Sequence of chain 1.A:
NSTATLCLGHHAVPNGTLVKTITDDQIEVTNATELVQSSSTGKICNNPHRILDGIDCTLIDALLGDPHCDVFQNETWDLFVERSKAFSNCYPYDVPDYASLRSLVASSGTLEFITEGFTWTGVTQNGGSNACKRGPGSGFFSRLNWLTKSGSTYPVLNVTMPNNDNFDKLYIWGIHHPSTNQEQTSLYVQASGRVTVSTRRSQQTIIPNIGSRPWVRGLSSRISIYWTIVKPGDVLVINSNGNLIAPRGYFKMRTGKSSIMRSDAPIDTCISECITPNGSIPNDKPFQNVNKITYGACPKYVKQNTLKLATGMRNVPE

This small molecule binds to this protein.
Small molecule (SMILES): CC(=O)N[C@H]1[C@H](O[C@H]2[C@H](O)[C@@H](NC(C)=O)CO[C@@H]2CO)O[C@H](CO)[C@@H](O[C@@H]2O[C@H](CO)[C@@H](O)[C@H](O)[C@@H]2O)[C@@H]1O

Sequence of chain 1.E:
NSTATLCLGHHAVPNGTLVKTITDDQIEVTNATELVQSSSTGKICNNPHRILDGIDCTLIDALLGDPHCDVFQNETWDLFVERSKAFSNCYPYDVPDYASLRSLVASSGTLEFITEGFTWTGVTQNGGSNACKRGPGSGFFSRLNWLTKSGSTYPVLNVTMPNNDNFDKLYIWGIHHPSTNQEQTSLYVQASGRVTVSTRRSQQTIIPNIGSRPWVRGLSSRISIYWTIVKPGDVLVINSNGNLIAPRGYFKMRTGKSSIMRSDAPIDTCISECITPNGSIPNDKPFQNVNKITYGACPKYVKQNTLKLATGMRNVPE

Binding-site contacts:
Ligand atom O5 contacts residue ASN158 of chain 1.A at 2.4 Å (h-bond).
Ligand atom C7 contacts residue ASN158 of chain 1.A at 4.1 Å.
Ligand atom O6 contacts residue THR160 of chain 1.A at 4.3 Å.
Ligand atom C3 contacts residue TRP215 of chain 1.E at 3.8 Å (hydrophobic).
Ligand atom O6 contacts residue VAL237 of chain 1.A at 4.5 Å.
Ligand atom O5 contacts residue VAL237 of chain 1.A at 4.2 Å.
Ligand atom C1 contacts residue TRP215 of chain 1.E at 4.3 Å (hydrophobic).
Ligand atom C6 contacts residue VAL237 of chain 1.A at 3.9 Å (hydrophobic).
Ligand atom C5 contacts residue ASN158 of chain 1.A at 3.7 Å.
Ligand atom N2 contacts residue ASN158 of chain 1.A at 2.8 Å (h-bond).
Ligand atom C3 contacts residue ASN158 of chain 1.A at 3.8 Å.
Ligand atom C5 contacts residue VAL237 of chain 1.A at 4.3 Å (hydrophobic).
Ligand atom C2 contacts residue ASN158 of chain 1.A at 2.5 Å.
Ligand atom C1 contacts residue ASN158 of chain 1.A at 1.4 Å.
Ligand atom O7 contacts residue TRP215 of chain 1.E at 3.9 Å.
Ligand atom C2 contacts residue TRP215 of chain 1.E at 4.4 Å (hydrophobic).
Ligand atom O3 contacts residue TRP215 of chain 1.E at 4.1 Å.
Ligand atom C4 contacts residue ASN158 of chain 1.A at 4.2 Å.
Ligand atom O7 contacts residue PRO214 of chain 1.E at 4.1 Å.